This small molecule binds to this protein.
Small molecule (SMILES): O=C(CCCCNC(=O)Nc1ccc(S(=O)(=O)N2CCN(c3cc(Cl)cc(C(F)(F)F)c3)CC2)cc1)NO

Binding-site contacts:
Ligand atom O29 contacts residue MET172 of chain 1.A at 2.8 Å (h-bond).
Ligand atom C15 contacts residue ARG80 of chain 1.A at 3.2 Å.
Ligand atom O11 contacts residue ALA45 of chain 1.A at 3.5 Å.
Ligand atom O20 contacts residue ASN79 of chain 1.A at 2.9 Å (h-bond).
Ligand atom C15 contacts residue DMS1 of chain 1.E at 3.6 Å.
Ligand atom O27 contacts residue ASP122 of chain 1.A at 3.2 Å (salt-bridge).
Ligand atom CL34 contacts residue GLN138 of chain 1.A at 3.6 Å.
Ligand atom N18 contacts residue DMS1 of chain 1.E at 2.6 Å (h-bond).
Ligand atom C14 contacts residue ARG80 of chain 1.A at 3.5 Å.
Ligand atom C08 contacts residue PHE82 of chain 1.A at 3.7 Å (hydrophobic).
Ligand atom F36 contacts residue ILE152 of chain 1.A at 3.6 Å.
Ligand atom C02 contacts residue PHE141 of chain 1.A at 3.7 Å (hydrophobic).
Ligand atom O11 contacts residue ARG157 of chain 1.A at 3.1 Å (salt-bridge).
Ligand atom N18 contacts residue ARG80 of chain 1.A at 3.4 Å (salt-bridge).
Ligand atom O10 contacts residue ARG80 of chain 1.A at 3.3 Å (salt-bridge).
Ligand atom N28 contacts residue HIS195 of chain 1.A at 2.8 Å (h-bond).
Ligand atom C13 contacts residue ARG80 of chain 1.A at 3.7 Å.
Ligand atom O29 contacts residue HIS195 of chain 1.A at 3.7 Å.
Ligand atom C31 contacts residue PHE141 of chain 1.A at 3.7 Å (hydrophobic).
Ligand atom N21 contacts residue DMS1 of chain 1.E at 3.2 Å (h-bond).
Ligand atom C22 contacts residue TYR125 of chain 1.A at 3.4 Å (hydrophobic).
Ligand atom C07 contacts residue TRP46 of chain 1.A at 3.5 Å (hydrophobic).
Ligand atom C08 contacts residue LEU83 of chain 1.A at 3.6 Å (hydrophobic).
Ligand atom C25 contacts residue HIS195 of chain 1.A at 3.5 Å.
Ligand atom C16 contacts residue ARG80 of chain 1.A at 3.7 Å.
Ligand atom C08 contacts residue TRP46 of chain 1.A at 3.7 Å (hydrophobic).
Ligand atom C22 contacts residue ASN79 of chain 1.A at 3.7 Å.
Ligand atom C19 contacts residue DMS1 of chain 1.E at 3.3 Å.
Ligand atom N03 contacts residue PHE141 of chain 1.A at 3.8 Å.
Ligand atom O11 contacts residue ALA153 of chain 1.A at 3.5 Å.
Ligand atom O29 contacts residue CYS119 of chain 1.A at 3.2 Å.
Ligand atom C25 contacts residue TYR125 of chain 1.A at 3.6 Å (hydrophobic).
Ligand atom C33 contacts residue PHE141 of chain 1.A at 3.7 Å (hydrophobic).
Ligand atom C04 contacts residue PHE141 of chain 1.A at 3.7 Å (hydrophobic).
Ligand atom O10 contacts residue ALA45 of chain 1.A at 3.1 Å.
Ligand atom O10 contacts residue TRP46 of chain 1.A at 3.0 Å (h-bond).
Ligand atom C16 contacts residue DMS1 of chain 1.E at 3.7 Å.
Ligand atom C30 contacts residue PHE141 of chain 1.A at 3.6 Å (hydrophobic).
Ligand atom C14 contacts residue ASN79 of chain 1.A at 3.5 Å.
Ligand atom C26 contacts residue HIS195 of chain 1.A at 3.4 Å.

Sequence of chain 1.A:
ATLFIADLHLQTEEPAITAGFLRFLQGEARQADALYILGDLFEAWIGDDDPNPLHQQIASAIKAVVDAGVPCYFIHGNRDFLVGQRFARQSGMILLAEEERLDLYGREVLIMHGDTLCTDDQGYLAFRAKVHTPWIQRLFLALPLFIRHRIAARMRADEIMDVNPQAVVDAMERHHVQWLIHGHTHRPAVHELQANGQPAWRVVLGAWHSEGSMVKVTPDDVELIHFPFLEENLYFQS